A protein and the small-molecule ligand that binds it are described below.
Small molecule (SMILES): CC(=O)N[C@@H]1[C@@H](O)[C@H](O)[C@@H](CO)O[C@H]1O

Binding-site contacts:
Ligand atom C2 contacts residue ASN77 of chain 1.C at 2.5 Å.
Ligand atom C8 contacts residue ASN77 of chain 1.C at 3.9 Å.
Ligand atom C5 contacts residue THR79 of chain 1.C at 4.4 Å.
Ligand atom O7 contacts residue VAL21 of chain 1.C at 3.8 Å.
Ligand atom C7 contacts residue ASN77 of chain 1.C at 3.5 Å.
Ligand atom C1 contacts residue THR79 of chain 1.C at 4.4 Å.
Ligand atom O5 contacts residue THR79 of chain 1.C at 4.2 Å.
Ligand atom N2 contacts residue ASN77 of chain 1.C at 2.9 Å (h-bond).
Ligand atom C1 contacts residue SER19 of chain 1.C at 4.5 Å.
Ligand atom C4 contacts residue ASN77 of chain 1.C at 4.3 Å.
Ligand atom C1 contacts residue ASN77 of chain 1.C at 1.4 Å.
Ligand atom O7 contacts residue ASN77 of chain 1.C at 4.2 Å.
Ligand atom C3 contacts residue ASN77 of chain 1.C at 3.8 Å.
Ligand atom C5 contacts residue ASN77 of chain 1.C at 3.7 Å.
Ligand atom O6 contacts residue THR79 of chain 1.C at 4.2 Å.
Ligand atom C5 contacts residue SER19 of chain 1.C at 4.3 Å.
Ligand atom O5 contacts residue ASN77 of chain 1.C at 2.4 Å (h-bond).

Sequence of chain 1.C:
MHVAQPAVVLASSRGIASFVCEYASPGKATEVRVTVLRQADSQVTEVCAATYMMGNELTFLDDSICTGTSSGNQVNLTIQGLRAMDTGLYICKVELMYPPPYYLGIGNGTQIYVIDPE